A small-molecule ligand and the protein it binds are described below.
Small molecule (SMILES): Cc1ncc(COP(=O)(O)O)c(CN[C@@H]2CONC2=O)c1O

Binding-site contacts:
Ligand atom N1 contacts residue THR329 of chain 1.D at 2.7 Å (h-bond).
Ligand atom O4P contacts residue ASN64 of chain 1.D at 3.5 Å (h-bond).
Ligand atom C3 contacts residue TYR301 of chain 1.D at 3.5 Å (hydrophobic).
Ligand atom C2 contacts residue THR329 of chain 1.D at 3.5 Å.
Ligand atom O3P contacts residue GLY208 of chain 1.D at 2.9 Å (h-bond).
Ligand atom O1P contacts residue LYS65 of chain 1.D at 2.7 Å (salt-bridge).
Ligand atom C6 contacts residue THR329 of chain 1.D at 3.4 Å.
Ligand atom C2A contacts residue GLY331 of chain 1.D at 3.7 Å.
Ligand atom O2P contacts residue THR212 of chain 1.D at 2.8 Å (h-bond).
Ligand atom C contacts residue TYR301 of chain 1.D at 3.7 Å (hydrophobic).
Ligand atom CA contacts residue TYR301 of chain 1.D at 3.0 Å (hydrophobic).
Ligand atom P contacts residue ALA210 of chain 1.D at 3.6 Å.
Ligand atom P contacts residue SER209 of chain 1.D at 3.5 Å.
Ligand atom C4A contacts residue LYS65 of chain 1.D at 3.2 Å.
Ligand atom C6 contacts residue ASN64 of chain 1.D at 3.5 Å.
Ligand atom O2P contacts residue LYS68 of chain 1.D at 2.5 Å (salt-bridge).
Ligand atom P contacts residue LYS68 of chain 1.D at 3.7 Å.
Ligand atom CB contacts residue SER209 of chain 1.D at 3.5 Å.
Ligand atom O2P contacts residue GLY211 of chain 1.D at 3.5 Å (h-bond).
Ligand atom C2A contacts residue GLY330 of chain 1.D at 3.4 Å.
Ligand atom C4 contacts residue TYR301 of chain 1.D at 3.4 Å (hydrophobic).
Ligand atom O3P contacts residue SER209 of chain 1.D at 2.9 Å (h-bond).
Ligand atom O3P contacts residue ALA210 of chain 1.D at 2.6 Å (h-bond).
Ligand atom N contacts residue TYR301 of chain 1.D at 3.6 Å.
Ligand atom O2P contacts residue LYS65 of chain 1.D at 3.3 Å (salt-bridge).
Ligand atom O3 contacts residue TYR301 of chain 1.D at 3.5 Å.
Ligand atom ND contacts residue VAL172 of chain 1.D at 3.4 Å.
Ligand atom C2 contacts residue TYR301 of chain 1.D at 3.4 Å (hydrophobic).
Ligand atom C2A contacts residue THR329 of chain 1.D at 3.2 Å.
Ligand atom C6 contacts residue TYR301 of chain 1.D at 3.5 Å (hydrophobic).
Ligand atom P contacts residue LYS65 of chain 1.D at 3.5 Å.
Ligand atom C4 contacts residue ASN64 of chain 1.D at 3.6 Å.
Ligand atom N1 contacts residue TYR301 of chain 1.D at 3.3 Å.
Ligand atom C5 contacts residue TYR301 of chain 1.D at 3.4 Å (hydrophobic).
Ligand atom O contacts residue GLY173 of chain 1.D at 3.4 Å.
Ligand atom C5A contacts residue GLY208 of chain 1.D at 3.6 Å.
Ligand atom C5 contacts residue ASN64 of chain 1.D at 3.4 Å.
Ligand atom C2A contacts residue ASN93 of chain 1.D at 3.6 Å.
Ligand atom O3 contacts residue ASN93 of chain 1.D at 3.0 Å (h-bond).
Ligand atom O1P contacts residue SER209 of chain 1.D at 2.5 Å (h-bond).

Sequence of chain 1.D:
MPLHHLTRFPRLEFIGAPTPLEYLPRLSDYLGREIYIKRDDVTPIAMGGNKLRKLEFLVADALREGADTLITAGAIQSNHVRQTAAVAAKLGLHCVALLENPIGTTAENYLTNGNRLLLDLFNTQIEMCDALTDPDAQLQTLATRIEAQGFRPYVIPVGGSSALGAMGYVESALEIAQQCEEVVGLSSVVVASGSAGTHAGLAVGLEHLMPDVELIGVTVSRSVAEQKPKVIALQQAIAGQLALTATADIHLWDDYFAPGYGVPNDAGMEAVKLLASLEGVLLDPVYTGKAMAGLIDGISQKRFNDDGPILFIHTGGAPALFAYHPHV